Sequence of chain 1.A:
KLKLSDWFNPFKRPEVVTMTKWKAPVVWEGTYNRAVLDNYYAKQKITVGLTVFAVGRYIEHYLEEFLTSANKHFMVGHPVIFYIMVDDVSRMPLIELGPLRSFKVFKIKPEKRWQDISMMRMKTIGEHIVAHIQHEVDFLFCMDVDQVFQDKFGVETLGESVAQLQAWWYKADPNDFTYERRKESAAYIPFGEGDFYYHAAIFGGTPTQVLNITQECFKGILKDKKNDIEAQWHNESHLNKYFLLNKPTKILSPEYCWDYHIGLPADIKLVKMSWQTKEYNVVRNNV

Binding-site contacts:
Ligand atom C3 contacts residue TRP235 of chain 1.A at 3.8 Å (hydrophobic).
Ligand atom C4 contacts residue GLN168 of chain 1.A at 3.9 Å.
Ligand atom O2 contacts residue TRP277 of chain 1.A at 3.5 Å.
Ligand atom C1 contacts residue GLN168 of chain 1.A at 3.7 Å.
Ligand atom C3 contacts residue TRP170 of chain 1.A at 3.6 Å (hydrophobic).
Ligand atom C3 contacts residue UDP1 of chain 1.E at 3.5 Å.
Ligand atom C6 contacts residue GLN168 of chain 1.A at 4.0 Å.
Ligand atom O4 contacts residue GLU238 of chain 1.A at 2.7 Å (salt-bridge).
Ligand atom O4 contacts residue HIS201 of chain 1.A at 3.9 Å.
Ligand atom C4 contacts residue GLU238 of chain 1.A at 3.3 Å.
Ligand atom O7 contacts residue TRP171 of chain 1.A at 3.3 Å.
Ligand atom C6 contacts residue TRP235 of chain 1.A at 3.6 Å (hydrophobic).
Ligand atom O6 contacts residue TRP171 of chain 1.A at 4.0 Å.
Ligand atom C4 contacts residue TRP235 of chain 1.A at 3.7 Å (hydrophobic).
Ligand atom O4 contacts residue GLN168 of chain 1.A at 3.6 Å.
Ligand atom C6 contacts residue GLU238 of chain 1.A at 3.3 Å.
Ligand atom C5 contacts residue TRP170 of chain 1.A at 4.0 Å (hydrophobic).
Ligand atom C5 contacts residue GLN168 of chain 1.A at 3.8 Å.
Ligand atom C2 contacts residue GLN168 of chain 1.A at 3.9 Å.
Ligand atom C8 contacts residue TRP171 of chain 1.A at 3.5 Å (hydrophobic).
Ligand atom O5 contacts residue GLN168 of chain 1.A at 3.0 Å (h-bond).
Ligand atom C1 contacts residue TRP170 of chain 1.A at 3.9 Å (hydrophobic).
Ligand atom C2 contacts residue TRP277 of chain 1.A at 3.8 Å (hydrophobic).
Ligand atom O6 contacts residue THR180 of chain 1.A at 2.7 Å (h-bond).
Ligand atom O4 contacts residue TRP277 of chain 1.A at 3.7 Å.
Ligand atom C6 contacts residue THR180 of chain 1.A at 3.4 Å.
Ligand atom O4 contacts residue GLN168 of chain 1.A at 3.0 Å (h-bond).
Ligand atom C7 contacts residue TRP171 of chain 1.A at 3.5 Å (hydrophobic).
Ligand atom O6 contacts residue TRP235 of chain 1.A at 3.5 Å (h-bond).
Ligand atom O3 contacts residue GLN168 of chain 1.A at 3.8 Å.
Ligand atom N2 contacts residue TRP170 of chain 1.A at 3.4 Å.
Ligand atom O3 contacts residue UDP1 of chain 1.E at 2.6 Å (h-bond).
Ligand atom C6 contacts residue TYR199 of chain 1.A at 3.4 Å (hydrophobic).
Ligand atom O6 contacts residue TYR199 of chain 1.A at 4.1 Å.
Ligand atom O3 contacts residue TRP170 of chain 1.A at 4.0 Å.
Ligand atom C5 contacts residue GLU238 of chain 1.A at 3.9 Å.
Ligand atom O2 contacts residue LYS280 of chain 1.A at 3.4 Å.
Ligand atom C5 contacts residue TRP235 of chain 1.A at 3.7 Å (hydrophobic).
Ligand atom O3 contacts residue TRP171 of chain 1.A at 3.0 Å (h-bond).
Ligand atom C2 contacts residue TRP170 of chain 1.A at 4.0 Å (hydrophobic).

This small molecule binds to this protein.
Small molecule (SMILES): CC(=O)N[C@@H]1[C@@H](O)[C@H](O[C@@H]2O[C@H](CO)[C@H](O)[C@H](O)[C@H]2O)[C@@H](CO)O[C@H]1O